Sequence of chain 46.G:
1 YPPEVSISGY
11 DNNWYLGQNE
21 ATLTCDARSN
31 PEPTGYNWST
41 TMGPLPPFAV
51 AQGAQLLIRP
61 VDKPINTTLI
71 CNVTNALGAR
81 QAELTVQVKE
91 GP

The protein below binds the small molecule below.
Small molecule (SMILES): CC(=O)N[C@@H]1[C@@H](O)[C@H](O)[C@@H](CO)O[C@H]1O

Binding-site contacts:
Ligand atom N2 contacts residue ASN72 of chain 46.G at 3.2 Å (h-bond).
Ligand atom C2 contacts residue ASN72 of chain 46.G at 2.6 Å.
Ligand atom C5 contacts residue THR74 of chain 46.G at 3.9 Å.
Ligand atom O5 contacts residue THR74 of chain 46.G at 4.0 Å.
Ligand atom C8 contacts residue GLN81 of chain 46.G at 3.2 Å.
Ligand atom O5 contacts residue ASN72 of chain 46.G at 2.4 Å (h-bond).
Ligand atom N2 contacts residue GLN81 of chain 46.G at 4.3 Å.
Ligand atom C6 contacts residue THR74 of chain 46.G at 3.7 Å.
Ligand atom O7 contacts residue GLN81 of chain 46.G at 3.9 Å.
Ligand atom C3 contacts residue ASN72 of chain 46.G at 4.0 Å.
Ligand atom C7 contacts residue GLN81 of chain 46.G at 3.8 Å.
Ligand atom C4 contacts residue ASN72 of chain 46.G at 4.3 Å.
Ligand atom C1 contacts residue ALA79 of chain 46.G at 4.3 Å (hydrophobic).
Ligand atom O7 contacts residue ASN72 of chain 46.G at 3.3 Å (h-bond).
Ligand atom C7 contacts residue ASN72 of chain 46.G at 3.5 Å.
Ligand atom C5 contacts residue ASN72 of chain 46.G at 3.7 Å.
Ligand atom C1 contacts residue ASN72 of chain 46.G at 1.5 Å.